The small molecule below binds the protein below.
Small molecule (SMILES): CC(=O)N[C@@H]1[C@@H](O)[C@H](O)[C@@H](CO)O[C@H]1O

Binding-site contacts:
Ligand atom C8 contacts residue ASN125 of chain 1.C at 3.8 Å.
Ligand atom O5 contacts residue ASN125 of chain 1.C at 2.3 Å (h-bond).
Ligand atom C8 contacts residue ASP114 of chain 1.C at 4.3 Å.
Ligand atom O6 contacts residue LYS115 of chain 1.C at 3.5 Å.
Ligand atom C8 contacts residue LYS124 of chain 1.C at 3.6 Å.
Ligand atom O7 contacts residue ASP114 of chain 1.C at 3.8 Å.
Ligand atom C2 contacts residue ASN125 of chain 1.C at 2.5 Å.
Ligand atom C5 contacts residue ASN125 of chain 1.C at 3.6 Å.
Ligand atom C4 contacts residue ASN125 of chain 1.C at 4.2 Å.
Ligand atom C6 contacts residue LYS115 of chain 1.C at 4.5 Å.
Ligand atom C3 contacts residue ASN125 of chain 1.C at 3.8 Å.
Ligand atom C7 contacts residue ASN125 of chain 1.C at 3.5 Å.
Ligand atom C7 contacts residue ASP114 of chain 1.C at 4.2 Å.
Ligand atom N2 contacts residue ASN125 of chain 1.C at 2.9 Å (h-bond).
Ligand atom C1 contacts residue ASN125 of chain 1.C at 1.4 Å.
Ligand atom O7 contacts residue ASN125 of chain 1.C at 3.8 Å.

Sequence of chain 1.C:
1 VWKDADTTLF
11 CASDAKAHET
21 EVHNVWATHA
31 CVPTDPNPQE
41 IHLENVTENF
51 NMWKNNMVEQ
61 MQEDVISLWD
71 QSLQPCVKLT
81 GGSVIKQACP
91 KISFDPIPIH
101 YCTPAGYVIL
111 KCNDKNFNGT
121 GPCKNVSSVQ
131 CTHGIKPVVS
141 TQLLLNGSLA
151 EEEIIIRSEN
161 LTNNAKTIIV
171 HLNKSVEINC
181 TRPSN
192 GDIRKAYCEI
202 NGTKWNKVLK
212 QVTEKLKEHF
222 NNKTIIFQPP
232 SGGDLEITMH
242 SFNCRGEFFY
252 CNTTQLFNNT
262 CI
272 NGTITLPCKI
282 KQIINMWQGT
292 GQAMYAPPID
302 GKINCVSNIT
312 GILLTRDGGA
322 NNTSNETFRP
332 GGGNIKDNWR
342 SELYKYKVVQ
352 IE